Binding-site contacts:
Ligand atom C4 contacts residue ASN67 of chain 33.E at 4.2 Å.
Ligand atom O7 contacts residue ARG89 of chain 33.E at 3.8 Å.
Ligand atom C2 contacts residue ASN67 of chain 33.E at 2.5 Å.
Ligand atom C7 contacts residue MET118 of chain 33.E at 4.1 Å (hydrophobic).
Ligand atom C3 contacts residue ASN67 of chain 33.E at 3.8 Å.
Ligand atom O7 contacts residue PHE90 of chain 33.E at 3.4 Å.
Ligand atom C1 contacts residue ASN67 of chain 33.E at 1.4 Å.
Ligand atom O5 contacts residue ASN67 of chain 33.E at 2.4 Å (h-bond).
Ligand atom N2 contacts residue ASN67 of chain 33.E at 2.9 Å (h-bond).
Ligand atom C7 contacts residue ASN67 of chain 33.E at 3.6 Å.
Ligand atom N2 contacts residue MET118 of chain 33.E at 3.9 Å.
Ligand atom O7 contacts residue ASN67 of chain 33.E at 4.5 Å.
Ligand atom C7 contacts residue PHE90 of chain 33.E at 4.1 Å (hydrophobic).
Ligand atom C8 contacts residue ASN67 of chain 33.E at 3.9 Å.
Ligand atom O7 contacts residue MET118 of chain 33.E at 3.4 Å.
Ligand atom C5 contacts residue ASN67 of chain 33.E at 3.7 Å.

A small-molecule ligand and the protein it binds are described below.
Small molecule (SMILES): CC(=O)N[C@@H]1[C@@H](O)[C@H](O)[C@@H](CO)O[C@H]1O

Sequence of chain 33.E:
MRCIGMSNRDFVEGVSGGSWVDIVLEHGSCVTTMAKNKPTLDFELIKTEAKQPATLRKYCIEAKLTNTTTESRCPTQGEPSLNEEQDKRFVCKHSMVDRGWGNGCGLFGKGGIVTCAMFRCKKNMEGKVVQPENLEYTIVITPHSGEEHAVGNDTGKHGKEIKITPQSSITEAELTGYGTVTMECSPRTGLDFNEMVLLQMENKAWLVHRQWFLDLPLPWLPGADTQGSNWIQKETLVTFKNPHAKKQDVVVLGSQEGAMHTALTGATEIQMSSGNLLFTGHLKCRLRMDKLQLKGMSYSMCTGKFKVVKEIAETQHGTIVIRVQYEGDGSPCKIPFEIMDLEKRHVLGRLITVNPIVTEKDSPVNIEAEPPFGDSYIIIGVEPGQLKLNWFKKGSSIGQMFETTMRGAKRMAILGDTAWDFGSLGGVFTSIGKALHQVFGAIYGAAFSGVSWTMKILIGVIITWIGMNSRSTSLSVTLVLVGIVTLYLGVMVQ